A small-molecule ligand and the protein it binds are described below.
Small molecule (SMILES): CC(=O)N[C@H]1[C@H](O[C@H]2[C@H](O)[C@@H](NC(C)=O)CO[C@@H]2CO)O[C@H](CO)[C@@H](O[C@@H]2O[C@H](CO[C@H]3O[C@H](CO)[C@@H](O)[C@H](O)[C@@H]3O)[C@@H](O)[C@H](O[C@H]3O[C@H](CO)[C@@H](O)[C@H](O)[C@@H]3O)[C@@H]2O)[C@@H]1O

Binding-site contacts:
Ligand atom N2 contacts residue ASN224 of chain 1.A at 3.0 Å (h-bond).
Ligand atom O3 contacts residue CYS403 of chain 1.A at 4.0 Å.
Ligand atom C1 contacts residue ARG404 of chain 1.A at 4.1 Å.
Ligand atom O5 contacts residue ARG404 of chain 1.A at 4.2 Å.
Ligand atom C5 contacts residue GLU173 of chain 1.A at 4.1 Å.
Ligand atom C6 contacts residue GLU173 of chain 1.A at 3.4 Å.
Ligand atom C5 contacts residue NAG1 of chain 1.VA at 4.2 Å.
Ligand atom C8 contacts residue PHE336 of chain 1.A at 4.1 Å (hydrophobic).
Ligand atom N2 contacts residue SER405 of chain 1.A at 3.0 Å (h-bond).
Ligand atom C8 contacts residue LEU223 of chain 1.A at 3.5 Å (hydrophobic).
Ligand atom C3 contacts residue ASN224 of chain 1.A at 3.8 Å.
Ligand atom C4 contacts residue ASN224 of chain 1.A at 4.2 Å.
Ligand atom C4 contacts residue ARG404 of chain 1.A at 3.9 Å.
Ligand atom C8 contacts residue ARG404 of chain 1.A at 4.1 Å.
Ligand atom C1 contacts residue SER405 of chain 1.A at 3.3 Å.
Ligand atom O6 contacts residue GLU173 of chain 1.A at 2.6 Å (salt-bridge).
Ligand atom O7 contacts residue PRO174 of chain 1.A at 4.2 Å.
Ligand atom O7 contacts residue ARG404 of chain 1.A at 3.0 Å (salt-bridge).
Ligand atom C8 contacts residue SER405 of chain 1.A at 4.4 Å.
Ligand atom C2 contacts residue ASN224 of chain 1.A at 2.5 Å.
Ligand atom C5 contacts residue ARG404 of chain 1.A at 3.5 Å.
Ligand atom C7 contacts residue ASN224 of chain 1.A at 4.0 Å.
Ligand atom O4 contacts residue ARG404 of chain 1.A at 3.8 Å.
Ligand atom O6 contacts residue GLU173 of chain 1.A at 2.6 Å (salt-bridge).
Ligand atom O5 contacts residue ASN224 of chain 1.A at 2.3 Å (h-bond).
Ligand atom C6 contacts residue GLU173 of chain 1.A at 3.4 Å.
Ligand atom C3 contacts residue ARG404 of chain 1.A at 3.9 Å.
Ligand atom O6 contacts residue NAG1 of chain 1.VA at 3.3 Å.
Ligand atom C6 contacts residue NAG1 of chain 1.VA at 4.0 Å.
Ligand atom C7 contacts residue SER405 of chain 1.A at 4.0 Å.
Ligand atom O7 contacts residue CYS403 of chain 1.A at 3.5 Å.
Ligand atom C8 contacts residue VAL216 of chain 1.A at 4.0 Å (hydrophobic).
Ligand atom O4 contacts residue CYS403 of chain 1.A at 4.3 Å.
Ligand atom C5 contacts residue ASN224 of chain 1.A at 3.7 Å.
Ligand atom C2 contacts residue SER405 of chain 1.A at 3.4 Å.
Ligand atom C1 contacts residue ASN224 of chain 1.A at 1.4 Å.
Ligand atom O5 contacts residue SER405 of chain 1.A at 4.4 Å.
Ligand atom O3 contacts residue SER405 of chain 1.A at 4.4 Å.
Ligand atom C3 contacts residue SER405 of chain 1.A at 3.5 Å.
Ligand atom C7 contacts residue ARG404 of chain 1.A at 4.0 Å.

Sequence of chain 1.A:
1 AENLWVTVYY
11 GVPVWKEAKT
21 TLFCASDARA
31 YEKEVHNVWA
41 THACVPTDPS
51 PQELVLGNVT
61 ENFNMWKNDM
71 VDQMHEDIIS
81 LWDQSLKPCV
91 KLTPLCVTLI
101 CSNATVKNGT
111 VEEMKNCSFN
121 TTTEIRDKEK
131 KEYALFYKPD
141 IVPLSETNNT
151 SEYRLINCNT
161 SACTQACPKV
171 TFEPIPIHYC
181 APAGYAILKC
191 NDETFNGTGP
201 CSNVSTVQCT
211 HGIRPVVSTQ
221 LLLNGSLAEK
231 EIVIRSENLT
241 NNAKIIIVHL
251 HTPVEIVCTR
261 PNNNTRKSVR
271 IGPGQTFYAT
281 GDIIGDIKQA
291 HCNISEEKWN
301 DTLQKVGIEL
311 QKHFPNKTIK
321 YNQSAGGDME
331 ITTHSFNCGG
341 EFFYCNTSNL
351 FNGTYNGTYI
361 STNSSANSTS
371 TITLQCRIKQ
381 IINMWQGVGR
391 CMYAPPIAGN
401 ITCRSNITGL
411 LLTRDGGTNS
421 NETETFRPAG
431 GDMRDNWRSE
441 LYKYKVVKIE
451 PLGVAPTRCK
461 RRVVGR